Binding-site contacts:
Ligand atom O5 contacts residue THR93 of chain 1.A at 4.0 Å.
Ligand atom C3 contacts residue ASN91 of chain 1.A at 3.8 Å.
Ligand atom C2 contacts residue ASN91 of chain 1.A at 2.5 Å.
Ligand atom C3 contacts residue THR93 of chain 1.A at 4.3 Å.
Ligand atom O6 contacts residue LYS27 of chain 1.A at 3.7 Å.
Ligand atom N2 contacts residue THR93 of chain 1.A at 4.1 Å.
Ligand atom O5 contacts residue LYS27 of chain 1.A at 3.8 Å.
Ligand atom C5 contacts residue THR93 of chain 1.A at 4.2 Å.
Ligand atom O5 contacts residue ASN91 of chain 1.A at 2.4 Å (h-bond).
Ligand atom C1 contacts residue VAL94 of chain 1.A at 4.0 Å (hydrophobic).
Ligand atom O7 contacts residue ASN91 of chain 1.A at 3.7 Å.
Ligand atom C2 contacts residue THR93 of chain 1.A at 4.1 Å.
Ligand atom C4 contacts residue ASN91 of chain 1.A at 4.2 Å.
Ligand atom C7 contacts residue ASN91 of chain 1.A at 3.5 Å.
Ligand atom C1 contacts residue ASN91 of chain 1.A at 1.4 Å.
Ligand atom C5 contacts residue ASN91 of chain 1.A at 3.7 Å.
Ligand atom N2 contacts residue ASN91 of chain 1.A at 2.8 Å (h-bond).
Ligand atom C1 contacts residue THR93 of chain 1.A at 3.3 Å.
Ligand atom C1 contacts residue LYS27 of chain 1.A at 4.4 Å.
Ligand atom O5 contacts residue VAL94 of chain 1.A at 4.0 Å.
Ligand atom C8 contacts residue ASN91 of chain 1.A at 3.8 Å.

A protein and the small-molecule ligand that binds it are described below.
Small molecule (SMILES): CC(=O)N[C@@H]1[C@@H](O)[C@H](O)[C@@H](CO)O[C@H]1O

Sequence of chain 1.A:
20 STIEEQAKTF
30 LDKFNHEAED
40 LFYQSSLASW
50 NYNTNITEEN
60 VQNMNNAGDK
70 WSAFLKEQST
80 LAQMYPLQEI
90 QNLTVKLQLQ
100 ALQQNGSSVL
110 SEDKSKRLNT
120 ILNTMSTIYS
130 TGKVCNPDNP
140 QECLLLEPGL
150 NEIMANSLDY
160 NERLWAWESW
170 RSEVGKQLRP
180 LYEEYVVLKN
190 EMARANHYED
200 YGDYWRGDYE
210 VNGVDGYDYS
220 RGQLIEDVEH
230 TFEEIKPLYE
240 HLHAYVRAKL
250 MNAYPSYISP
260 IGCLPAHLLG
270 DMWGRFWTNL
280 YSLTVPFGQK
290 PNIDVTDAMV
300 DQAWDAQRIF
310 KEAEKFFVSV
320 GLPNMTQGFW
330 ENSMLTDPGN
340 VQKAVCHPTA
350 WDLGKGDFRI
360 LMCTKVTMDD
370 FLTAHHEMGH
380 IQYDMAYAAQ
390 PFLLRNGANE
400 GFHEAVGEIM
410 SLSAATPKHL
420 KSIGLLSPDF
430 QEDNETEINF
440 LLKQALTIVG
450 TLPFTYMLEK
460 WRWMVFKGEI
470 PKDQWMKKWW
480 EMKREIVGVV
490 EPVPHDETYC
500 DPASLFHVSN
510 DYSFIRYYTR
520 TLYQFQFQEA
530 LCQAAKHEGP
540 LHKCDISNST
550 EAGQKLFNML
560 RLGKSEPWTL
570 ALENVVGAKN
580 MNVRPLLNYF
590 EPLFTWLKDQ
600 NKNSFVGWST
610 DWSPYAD